Sequence of chain 1.A:
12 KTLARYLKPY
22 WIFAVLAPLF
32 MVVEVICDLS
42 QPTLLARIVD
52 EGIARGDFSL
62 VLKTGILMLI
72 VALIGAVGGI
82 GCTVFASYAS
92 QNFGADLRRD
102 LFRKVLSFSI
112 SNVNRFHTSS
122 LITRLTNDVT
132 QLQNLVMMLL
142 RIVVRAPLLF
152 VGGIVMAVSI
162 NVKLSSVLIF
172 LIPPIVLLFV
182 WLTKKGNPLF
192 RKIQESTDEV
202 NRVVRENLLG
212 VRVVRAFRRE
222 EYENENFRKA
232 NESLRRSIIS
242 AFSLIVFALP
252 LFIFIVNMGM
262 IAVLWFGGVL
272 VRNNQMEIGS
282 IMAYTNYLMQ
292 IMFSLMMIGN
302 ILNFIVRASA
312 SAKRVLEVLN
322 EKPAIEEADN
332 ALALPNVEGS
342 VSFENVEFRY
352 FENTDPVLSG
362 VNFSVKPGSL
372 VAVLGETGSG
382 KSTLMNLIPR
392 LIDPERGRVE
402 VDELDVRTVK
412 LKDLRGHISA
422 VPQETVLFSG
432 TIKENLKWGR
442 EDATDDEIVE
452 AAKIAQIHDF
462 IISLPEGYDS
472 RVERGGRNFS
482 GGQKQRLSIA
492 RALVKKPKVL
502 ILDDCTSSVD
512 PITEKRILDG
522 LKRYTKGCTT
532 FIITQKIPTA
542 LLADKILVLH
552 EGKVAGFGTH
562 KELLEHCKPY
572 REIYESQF

Sequence of chain 1.B:
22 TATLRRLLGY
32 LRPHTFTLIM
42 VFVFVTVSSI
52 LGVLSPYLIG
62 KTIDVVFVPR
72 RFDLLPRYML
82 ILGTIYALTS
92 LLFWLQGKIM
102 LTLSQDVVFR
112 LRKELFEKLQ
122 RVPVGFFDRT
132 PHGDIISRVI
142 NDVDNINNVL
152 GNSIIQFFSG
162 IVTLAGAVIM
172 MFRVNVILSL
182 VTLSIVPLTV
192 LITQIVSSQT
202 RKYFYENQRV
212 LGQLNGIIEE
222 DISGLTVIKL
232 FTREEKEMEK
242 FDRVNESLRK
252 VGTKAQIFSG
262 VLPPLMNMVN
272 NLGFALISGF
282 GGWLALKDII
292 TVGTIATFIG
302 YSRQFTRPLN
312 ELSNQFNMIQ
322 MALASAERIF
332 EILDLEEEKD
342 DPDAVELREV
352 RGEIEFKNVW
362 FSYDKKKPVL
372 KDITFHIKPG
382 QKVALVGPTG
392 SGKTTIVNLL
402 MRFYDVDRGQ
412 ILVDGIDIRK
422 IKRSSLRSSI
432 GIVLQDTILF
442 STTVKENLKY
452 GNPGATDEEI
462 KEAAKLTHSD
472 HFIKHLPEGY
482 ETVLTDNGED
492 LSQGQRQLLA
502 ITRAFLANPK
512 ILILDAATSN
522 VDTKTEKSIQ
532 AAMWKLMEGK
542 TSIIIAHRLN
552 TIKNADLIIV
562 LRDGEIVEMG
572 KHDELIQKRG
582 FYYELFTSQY

This small molecule binds to this protein.
Small molecule (SMILES): Nc1ncnc2c1ncn2[C@@H]1O[C@H](COP(=O)(O)OP(=O)(O)OP(O)(O)=S)[C@@H](O)[C@H]1O

Binding-site contacts:
Ligand atom O2B contacts residue THR395 of chain 1.B at 2.7 Å (h-bond).
Ligand atom O3G contacts residue GLY482 of chain 1.A at 2.8 Å (h-bond).
Ligand atom O2G contacts residue SER481 of chain 1.A at 2.8 Å (h-bond).
Ligand atom O3' contacts residue PHE461 of chain 1.A at 3.5 Å.
Ligand atom O2B contacts residue MG1 of chain 1.J at 2.4 Å.
Ligand atom N9 contacts residue TYR364 of chain 1.B at 3.5 Å.
Ligand atom O3B contacts residue GLY391 of chain 1.B at 2.9 Å (h-bond).
Ligand atom C3' contacts residue GLN484 of chain 1.A at 3.5 Å.
Ligand atom O3G contacts residue GLN436 of chain 1.B at 2.9 Å (h-bond).
Ligand atom O1A contacts residue THR396 of chain 1.B at 2.7 Å (h-bond).
Ligand atom O2' contacts residue GLN484 of chain 1.A at 2.8 Å (h-bond).
Ligand atom O2' contacts residue ASN479 of chain 1.A at 3.4 Å (h-bond).
Ligand atom N3 contacts residue ASN479 of chain 1.A at 3.1 Å (h-bond).
Ligand atom N6 contacts residue ARG478 of chain 1.A at 3.4 Å (salt-bridge).
Ligand atom C2' contacts residue GLN484 of chain 1.A at 3.4 Å.
Ligand atom C4 contacts residue TYR364 of chain 1.B at 3.5 Å (hydrophobic).
Ligand atom O1B contacts residue GLY393 of chain 1.B at 3.1 Å (h-bond).
Ligand atom O1B contacts residue LYS394 of chain 1.B at 2.8 Å (salt-bridge).
Ligand atom C2 contacts residue ASN479 of chain 1.A at 3.4 Å.
Ligand atom O2G contacts residue GLY482 of chain 1.A at 3.5 Å (h-bond).
Ligand atom S1G contacts residue HIS548 of chain 1.B at 3.1 Å (h-bond).
Ligand atom O3G contacts residue MG1 of chain 1.J at 2.1 Å.
Ligand atom O2G contacts residue GLY483 of chain 1.A at 2.8 Å (h-bond).
Ligand atom O2G contacts residue GLY391 of chain 1.B at 3.5 Å (h-bond).
Ligand atom S1G contacts residue GLN436 of chain 1.B at 3.5 Å (h-bond).
Ligand atom PG contacts residue MG1 of chain 1.J at 3.2 Å.
Ligand atom C2 contacts residue TYR364 of chain 1.B at 3.5 Å (hydrophobic).
Ligand atom O4' contacts residue TYR364 of chain 1.B at 3.5 Å.
Ligand atom O2A contacts residue SER481 of chain 1.A at 3.2 Å.
Ligand atom O3A contacts residue GLY391 of chain 1.B at 3.4 Å.
Ligand atom O3A contacts residue GLY393 of chain 1.B at 3.2 Å (h-bond).
Ligand atom O1B contacts residue SER392 of chain 1.B at 3.1 Å (h-bond).
Ligand atom O1A contacts residue THR395 of chain 1.B at 3.2 Å (h-bond).
Ligand atom O2A contacts residue THR395 of chain 1.B at 3.4 Å.
Ligand atom C4 contacts residue ASN479 of chain 1.A at 3.2 Å.
Ligand atom O2G contacts residue THR390 of chain 1.B at 3.3 Å.
Ligand atom O2A contacts residue MG1 of chain 1.J at 3.4 Å.
Ligand atom O3G contacts residue SER481 of chain 1.A at 3.4 Å.
Ligand atom O1A contacts residue GLY393 of chain 1.B at 3.4 Å.
Ligand atom O5' contacts residue SER481 of chain 1.A at 3.6 Å.